Binding-site contacts:
Ligand atom OAD contacts residue TRP67 of chain 2.A at 2.8 Å (h-bond).
Ligand atom OAE contacts residue TRP67 of chain 2.A at 3.2 Å (h-bond).
Ligand atom CAU contacts residue HIS34 of chain 2.A at 3.4 Å.
Ligand atom CAO contacts residue ARG254 of chain 2.A at 3.5 Å.
Ligand atom OAC contacts residue TYR171 of chain 2.A at 3.3 Å (h-bond).
Ligand atom CAG contacts residue VAL269 of chain 2.A at 3.3 Å (hydrophobic).
Ligand atom NAM contacts residue GLU266 of chain 2.A at 3.0 Å (salt-bridge).
Ligand atom OAC contacts residue HIS128 of chain 2.A at 2.9 Å (h-bond).
Ligand atom CAI contacts residue VAL269 of chain 2.A at 3.6 Å (hydrophobic).
Ligand atom OAE contacts residue HIS128 of chain 2.A at 2.9 Å (h-bond).
Ligand atom NAM contacts residue ARG254 of chain 2.A at 3.6 Å.
Ligand atom CAW contacts residue TYR64 of chain 2.A at 3.6 Å (hydrophobic).
Ligand atom CAT contacts residue GLU266 of chain 2.A at 3.3 Å.
Ligand atom NAN contacts residue ARG254 of chain 2.A at 3.4 Å (salt-bridge).
Ligand atom CAV contacts residue ASP224 of chain 2.A at 3.4 Å.
Ligand atom CAW contacts residue GLU66 of chain 2.A at 3.3 Å.
Ligand atom CAT contacts residue ASP224 of chain 2.A at 3.2 Å.
Ligand atom CAO contacts residue ASP224 of chain 2.A at 3.4 Å.
Ligand atom CAS contacts residue ASP224 of chain 2.A at 3.6 Å.
Ligand atom OAC contacts residue ASP224 of chain 2.A at 3.3 Å (salt-bridge).
Ligand atom CAU contacts residue GLU66 of chain 2.A at 3.7 Å.
Ligand atom CAI contacts residue ASN270 of chain 2.A at 3.6 Å.
Ligand atom NAM contacts residue ASP224 of chain 2.A at 2.7 Å (salt-bridge).
Ligand atom CAS contacts residue GLU266 of chain 2.A at 3.3 Å.
Ligand atom NAN contacts residue GLU266 of chain 2.A at 3.6 Å (salt-bridge).
Ligand atom OAB contacts residue MET225 of chain 2.A at 3.2 Å.
Ligand atom NAL contacts residue GLU266 of chain 2.A at 3.4 Å (salt-bridge).
Ligand atom CAG contacts residue ASN270 of chain 2.A at 2.8 Å.
Ligand atom OAB contacts residue ASP224 of chain 2.A at 3.0 Å (salt-bridge).
Ligand atom NAL contacts residue ASP224 of chain 2.A at 3.5 Å (salt-bridge).
Ligand atom OAE contacts residue GLU66 of chain 2.A at 2.7 Å (salt-bridge).
Ligand atom CAA contacts residue HIS34 of chain 2.A at 3.7 Å.
Ligand atom NAL contacts residue ARG254 of chain 2.A at 3.5 Å (salt-bridge).
Ligand atom CAA contacts residue PHE290 of chain 2.A at 3.7 Å (hydrophobic).
Ligand atom OAC contacts residue HIS34 of chain 2.A at 2.7 Å (h-bond).
Ligand atom CAP contacts residue ARG254 of chain 2.A at 3.7 Å.
Ligand atom CAK contacts residue ASP224 of chain 2.A at 3.2 Å.
Ligand atom CAF contacts residue ASN270 of chain 2.A at 3.7 Å.
Ligand atom CAV contacts residue HIS129 of chain 2.A at 3.2 Å.
Ligand atom OAD contacts residue HIS129 of chain 2.A at 2.7 Å (h-bond).

The small molecule below binds the protein below.
Small molecule (SMILES): C[C@@H]1N[C@H](CNC(=O)c2cc3ccccc3[nH]2)[C@@H](O)[C@H](O)[C@@H]1O

Sequence of chain 2.A:
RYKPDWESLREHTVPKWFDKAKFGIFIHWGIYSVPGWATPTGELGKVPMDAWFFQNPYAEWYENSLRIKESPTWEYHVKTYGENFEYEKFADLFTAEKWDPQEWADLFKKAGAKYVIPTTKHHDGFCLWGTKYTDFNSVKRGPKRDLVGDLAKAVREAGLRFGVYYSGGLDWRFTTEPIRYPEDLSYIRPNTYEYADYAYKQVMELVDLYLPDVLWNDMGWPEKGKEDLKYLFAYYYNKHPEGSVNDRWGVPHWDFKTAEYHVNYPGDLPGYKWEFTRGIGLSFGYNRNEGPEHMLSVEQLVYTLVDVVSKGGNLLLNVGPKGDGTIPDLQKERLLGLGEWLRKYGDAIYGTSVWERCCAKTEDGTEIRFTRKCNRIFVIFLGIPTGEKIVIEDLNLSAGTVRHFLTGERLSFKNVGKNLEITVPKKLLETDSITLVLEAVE